Binding-site contacts:
Ligand atom C17 contacts residue GLN167 of chain 1.A at 4.4 Å.
Ligand atom C11 contacts residue MET125 of chain 1.A at 4.3 Å (hydrophobic).
Ligand atom CL7 contacts residue PHE163 of chain 1.A at 4.4 Å.
Ligand atom CL5 contacts residue MET205 of chain 1.A at 3.7 Å.
Ligand atom C15 contacts residue GLN167 of chain 1.A at 3.9 Å.
Ligand atom CL8 contacts residue TRP181 of chain 1.A at 4.1 Å.
Ligand atom C19 contacts residue PHE170 of chain 1.A at 4.3 Å (hydrophobic).
Ligand atom CL3 contacts residue LEU91 of chain 1.A at 4.5 Å.
Ligand atom CL2 contacts residue MET125 of chain 1.A at 4.1 Å.
Ligand atom C18 contacts residue GLN167 of chain 1.A at 4.4 Å.
Ligand atom CL5 contacts residue 3WF1 of chain 1.B at 3.7 Å.
Ligand atom CL9 contacts residue TRP181 of chain 1.A at 4.3 Å.
Ligand atom C16 contacts residue PHE170 of chain 1.A at 4.0 Å (hydrophobic).
Ligand atom CL8 contacts residue PHE170 of chain 1.A at 4.0 Å.
Ligand atom CL6 contacts residue MET128 of chain 1.A at 3.9 Å.
Ligand atom CL7 contacts residue SER129 of chain 1.A at 3.8 Å.
Ligand atom CL1 contacts residue 3WF1 of chain 1.B at 4.5 Å.
Ligand atom CL1 contacts residue MET205 of chain 1.A at 3.6 Å.
Ligand atom CL7 contacts residue PHE170 of chain 1.A at 3.8 Å.
Ligand atom CL6 contacts residue MET125 of chain 1.A at 3.3 Å.
Ligand atom CL3 contacts residue VAL93 of chain 1.A at 4.3 Å.
Ligand atom CL5 contacts residue GLN167 of chain 1.A at 4.0 Å.
Ligand atom C17 contacts residue 3WF1 of chain 1.B at 4.5 Å.
Ligand atom CL4 contacts residue TRP181 of chain 1.A at 3.2 Å.
Ligand atom CL4 contacts residue VAL93 of chain 1.A at 4.0 Å.
Ligand atom CL2 contacts residue TYR188 of chain 1.A at 3.6 Å.
Ligand atom C10 contacts residue 3WF1 of chain 1.B at 4.2 Å.
Ligand atom CL5 contacts residue PHE163 of chain 1.A at 3.6 Å.
Ligand atom CL5 contacts residue HIS289 of chain 1.A at 3.5 Å.
Ligand atom CL7 contacts residue GLN167 of chain 1.A at 3.6 Å.
Ligand atom CL3 contacts residue MET125 of chain 1.A at 3.5 Å.
Ligand atom CL8 contacts residue HIS209 of chain 1.A at 3.8 Å.
Ligand atom CL9 contacts residue PHE170 of chain 1.A at 3.4 Å.
Ligand atom CL6 contacts residue SER129 of chain 1.A at 3.9 Å.
Ligand atom CL8 contacts residue GLN167 of chain 1.A at 3.1 Å.

The small molecule below binds the protein below.
Small molecule (SMILES): ClC1=C(Cl)[C@]2(Cl)[C@H]3[C@H]([C@H](Cl)C(Cl)[C@@H]3Cl)[C@@]1(Cl)C2(Cl)Cl

Sequence of chain 1.A:
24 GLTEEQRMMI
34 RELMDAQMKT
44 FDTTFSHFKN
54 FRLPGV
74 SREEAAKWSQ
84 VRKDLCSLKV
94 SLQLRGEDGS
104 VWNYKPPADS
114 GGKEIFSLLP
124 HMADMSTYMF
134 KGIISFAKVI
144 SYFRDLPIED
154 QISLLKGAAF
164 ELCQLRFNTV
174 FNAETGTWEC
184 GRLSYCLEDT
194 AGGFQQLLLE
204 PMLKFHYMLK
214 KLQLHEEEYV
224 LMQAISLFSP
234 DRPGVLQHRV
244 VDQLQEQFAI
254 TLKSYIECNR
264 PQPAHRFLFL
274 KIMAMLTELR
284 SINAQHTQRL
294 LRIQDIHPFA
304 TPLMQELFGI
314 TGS